Sequence of chain 2.A:
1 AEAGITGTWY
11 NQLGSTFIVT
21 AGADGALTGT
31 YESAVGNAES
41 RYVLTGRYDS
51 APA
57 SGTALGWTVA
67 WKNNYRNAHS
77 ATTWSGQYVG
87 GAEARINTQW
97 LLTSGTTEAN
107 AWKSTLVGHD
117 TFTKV

The protein below binds the small molecule below.
Small molecule (SMILES): Cc1cc(N=Nc2ccccc2C(=O)O)cc(C)c1O

Binding-site contacts:
Ligand atom O4' contacts residue SER76 of chain 2.A at 3.6 Å.
Ligand atom N1' contacts residue LEU98 of chain 2.A at 3.9 Å.
Ligand atom C3 contacts residue ASP116 of chain 2.A at 3.1 Å.
Ligand atom C5' contacts residue TRP67 of chain 2.A at 3.7 Å (hydrophobic).
Ligand atom C4' contacts residue ASN37 of chain 2.A at 3.8 Å.
Ligand atom C4 contacts residue TRP96 of chain 2.A at 2.9 Å (hydrophobic).
Ligand atom N1 contacts residue TRP67 of chain 2.A at 3.4 Å.
Ligand atom OXT contacts residue TRP67 of chain 2.A at 3.8 Å.
Ligand atom CM5 contacts residue SER76 of chain 2.A at 2.7 Å.
Ligand atom N1' contacts residue TRP108 of chain 1.B at 3.6 Å.
Ligand atom OXT contacts residue SER15 of chain 2.A at 3.7 Å.
Ligand atom C4' contacts residue TRP67 of chain 2.A at 3.3 Å (hydrophobic).
Ligand atom O contacts residue SER15 of chain 2.A at 2.7 Å (h-bond).
Ligand atom C4' contacts residue SER76 of chain 2.A at 3.8 Å.
Ligand atom C4' contacts residue ALA74 of chain 2.A at 3.8 Å (hydrophobic).
Ligand atom CM3 contacts residue ASN37 of chain 2.A at 3.6 Å.
Ligand atom C6 contacts residue TRP108 of chain 1.B at 3.9 Å (hydrophobic).
Ligand atom C3' contacts residue ALA38 of chain 2.A at 3.6 Å (hydrophobic).
Ligand atom OXT contacts residue TYR31 of chain 2.A at 3.5 Å.
Ligand atom C6' contacts residue LEU98 of chain 2.A at 3.3 Å (hydrophobic).
Ligand atom C contacts residue TYR31 of chain 2.A at 3.5 Å (hydrophobic).
Ligand atom C contacts residue SER15 of chain 2.A at 3.6 Å.
Ligand atom C2' contacts residue VAL35 of chain 2.A at 3.6 Å (hydrophobic).
Ligand atom C2' contacts residue SER33 of chain 2.A at 3.9 Å.
Ligand atom O4' contacts residue ALA74 of chain 2.A at 2.5 Å.
Ligand atom C5 contacts residue TRP96 of chain 2.A at 2.9 Å (hydrophobic).
Ligand atom CM3 contacts residue TRP67 of chain 2.A at 2.9 Å (hydrophobic).
Ligand atom CM3 contacts residue ALA38 of chain 2.A at 2.4 Å (hydrophobic).
Ligand atom C5' contacts residue SER76 of chain 2.A at 3.4 Å.
Ligand atom CM5 contacts residue ALA74 of chain 2.A at 3.8 Å (hydrophobic).
Ligand atom C2' contacts residue TRP67 of chain 2.A at 3.4 Å (hydrophobic).
Ligand atom C3' contacts residue TRP67 of chain 2.A at 3.1 Å (hydrophobic).
Ligand atom C4 contacts residue ASP116 of chain 2.A at 3.4 Å.
Ligand atom OXT contacts residue SER33 of chain 2.A at 2.4 Å (h-bond).
Ligand atom O contacts residue ASN11 of chain 2.A at 3.2 Å (h-bond).
Ligand atom O contacts residue TYR31 of chain 2.A at 2.7 Å (h-bond).
Ligand atom O4' contacts residue ASN37 of chain 2.A at 2.8 Å (h-bond).
Ligand atom C1' contacts residue TRP67 of chain 2.A at 3.8 Å (hydrophobic).
Ligand atom O4' contacts residue TRP67 of chain 2.A at 3.1 Å.
Ligand atom C contacts residue SER33 of chain 2.A at 3.4 Å.

Sequence of chain 1.B:
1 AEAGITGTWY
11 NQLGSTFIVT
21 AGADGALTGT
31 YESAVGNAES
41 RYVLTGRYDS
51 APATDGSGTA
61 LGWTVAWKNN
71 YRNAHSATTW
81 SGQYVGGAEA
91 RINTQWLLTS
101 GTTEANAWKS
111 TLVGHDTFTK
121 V